A protein and the small-molecule ligand that binds it are described below.
Small molecule (SMILES): Nc1nc(=O)c2ncn([C@@H]3O[C@H](CO[P](=O)(S)O[C@H]4[C@@H](O)[C@H](n5ccc(=O)[nH]c5=O)O[C@@H]4COP(=O)(O)S)[C@@H](OP(=O)(O)S)[C@H]3O)c2[nH]1

Sequence of chain 1.D:
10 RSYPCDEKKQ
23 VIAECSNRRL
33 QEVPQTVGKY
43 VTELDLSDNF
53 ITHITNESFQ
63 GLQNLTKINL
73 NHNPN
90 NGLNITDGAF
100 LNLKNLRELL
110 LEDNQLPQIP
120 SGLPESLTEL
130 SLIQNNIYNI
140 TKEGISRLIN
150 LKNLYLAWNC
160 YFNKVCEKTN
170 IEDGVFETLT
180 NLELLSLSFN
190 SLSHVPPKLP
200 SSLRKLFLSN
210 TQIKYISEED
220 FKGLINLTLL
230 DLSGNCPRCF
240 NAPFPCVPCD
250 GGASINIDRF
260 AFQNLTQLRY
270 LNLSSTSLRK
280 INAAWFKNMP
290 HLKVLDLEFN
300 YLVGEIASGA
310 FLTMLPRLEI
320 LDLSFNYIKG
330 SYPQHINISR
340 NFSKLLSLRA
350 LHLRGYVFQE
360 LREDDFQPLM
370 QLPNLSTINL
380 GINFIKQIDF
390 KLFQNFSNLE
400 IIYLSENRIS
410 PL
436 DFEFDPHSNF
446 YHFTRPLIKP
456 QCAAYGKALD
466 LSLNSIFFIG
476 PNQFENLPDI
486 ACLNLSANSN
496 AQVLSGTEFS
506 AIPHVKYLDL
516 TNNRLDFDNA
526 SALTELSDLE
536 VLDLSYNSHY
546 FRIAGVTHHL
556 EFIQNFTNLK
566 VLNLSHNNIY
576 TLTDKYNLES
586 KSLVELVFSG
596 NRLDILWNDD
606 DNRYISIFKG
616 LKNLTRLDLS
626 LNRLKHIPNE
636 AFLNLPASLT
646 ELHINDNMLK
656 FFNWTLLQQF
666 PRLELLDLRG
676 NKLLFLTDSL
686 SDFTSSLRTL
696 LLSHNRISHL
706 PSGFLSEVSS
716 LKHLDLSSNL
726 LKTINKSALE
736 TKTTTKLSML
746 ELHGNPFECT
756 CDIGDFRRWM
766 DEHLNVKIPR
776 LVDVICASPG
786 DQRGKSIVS

Binding-site contacts:
Ligand atom N6 contacts residue NAG2 of chain 1.N at 3.7 Å.
Ligand atom S contacts residue TYR269 of chain 1.D at 2.7 Å (h-bond).
Ligand atom N5 contacts residue HIS447 of chain 1.D at 3.2 Å.
Ligand atom N2 contacts residue HIS351 of chain 1.D at 3.4 Å.
Ligand atom N2 contacts residue HIS447 of chain 1.D at 3.4 Å (h-bond).
Ligand atom O3 contacts residue NAG1 of chain 1.N at 3.7 Å.
Ligand atom C11 contacts residue HIS351 of chain 1.D at 3.4 Å.
Ligand atom O13 contacts residue ASN378 of chain 1.D at 3.5 Å (h-bond).
Ligand atom N4 contacts residue LEU452 of chain 1.D at 3.6 Å.
Ligand atom C13 contacts residue ASP321 of chain 1.D at 3.4 Å.
Ligand atom C13 contacts residue HIS447 of chain 1.D at 3.3 Å.
Ligand atom O2 contacts residue NAG1 of chain 1.N at 2.7 Å (h-bond).
Ligand atom O6 contacts residue THR449 of chain 1.D at 3.3 Å.
Ligand atom N3 contacts residue HIS447 of chain 1.D at 3.6 Å.
Ligand atom O15 contacts residue NAG2 of chain 1.N at 3.2 Å (h-bond).
Ligand atom O5 contacts residue ILE319 of chain 1.D at 3.5 Å.
Ligand atom N1 contacts residue PHE448 of chain 1.D at 3.6 Å.
Ligand atom O13 contacts residue ARG353 of chain 1.D at 3.3 Å (salt-bridge).
Ligand atom C10 contacts residue PHE448 of chain 1.D at 3.8 Å (hydrophobic).
Ligand atom N3 contacts residue ASP321 of chain 1.D at 2.9 Å (salt-bridge).
Ligand atom O5 contacts residue LYS292 of chain 1.D at 3.7 Å.
Ligand atom O2 contacts residue NAG2 of chain 1.N at 2.7 Å (h-bond).
Ligand atom N5 contacts residue HIS351 of chain 1.D at 3.7 Å.
Ligand atom N3 contacts residue HIS351 of chain 1.D at 3.1 Å (h-bond).
Ligand atom C14 contacts residue ARG450 of chain 1.D at 3.4 Å.
Ligand atom O13 contacts residue HIS351 of chain 1.D at 3.4 Å (h-bond).
Ligand atom O10 contacts residue ASN444 of chain 1.D at 3.3 Å (h-bond).
Ligand atom C12 contacts residue HIS351 of chain 1.D at 3.0 Å.
Ligand atom C10 contacts residue HIS351 of chain 1.D at 3.4 Å.
Ligand atom C9 contacts residue THR449 of chain 1.D at 3.8 Å.
Ligand atom C1 contacts residue NAG1 of chain 1.N at 3.7 Å.
Ligand atom C13 contacts residue HIS351 of chain 1.D at 3.4 Å.
Ligand atom C11 contacts residue HIS447 of chain 1.D at 3.7 Å.
Ligand atom C18 contacts residue NAG2 of chain 1.N at 3.7 Å.
Ligand atom N5 contacts residue ASP321 of chain 1.D at 3.0 Å (salt-bridge).
Ligand atom S contacts residue LYS292 of chain 1.D at 3.0 Å (salt-bridge).
Ligand atom C14 contacts residue PHE448 of chain 1.D at 3.5 Å (hydrophobic).
Ligand atom N4 contacts residue PHE448 of chain 1.D at 3.6 Å.
Ligand atom O10 contacts residue HIS447 of chain 1.D at 2.7 Å (h-bond).
Ligand atom P1 contacts residue HIS447 of chain 1.D at 3.8 Å.